Sequence of chain 1.A:
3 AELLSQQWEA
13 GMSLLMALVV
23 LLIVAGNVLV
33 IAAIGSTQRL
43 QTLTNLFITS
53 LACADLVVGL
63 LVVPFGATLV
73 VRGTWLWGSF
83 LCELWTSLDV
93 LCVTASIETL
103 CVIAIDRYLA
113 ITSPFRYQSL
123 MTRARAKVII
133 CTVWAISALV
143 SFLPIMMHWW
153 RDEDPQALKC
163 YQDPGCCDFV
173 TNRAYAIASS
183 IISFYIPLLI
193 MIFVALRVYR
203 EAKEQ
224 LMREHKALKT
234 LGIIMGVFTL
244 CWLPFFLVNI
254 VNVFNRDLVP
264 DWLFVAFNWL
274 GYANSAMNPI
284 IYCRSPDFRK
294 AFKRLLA

A small-molecule ligand and the protein it binds are described below.
Small molecule (SMILES): CCCCCCCCCC(=O)N(CCO)C[C@@H](O)[C@@H](O)[C@@H](O)[C@@H](O)CO

Binding-site contacts:
Ligand atom C0 contacts residue ALA180 of chain 1.A at 4.3 Å (hydrophobic).
Ligand atom C12 contacts residue ALA180 of chain 1.A at 4.2 Å (hydrophobic).
Ligand atom C27 contacts residue TRP151 of chain 1.A at 3.9 Å (hydrophobic).
Ligand atom C37 contacts residue ASN174 of chain 1.A at 4.1 Å.
Ligand atom C35 contacts residue ASN174 of chain 1.A at 3.6 Å.
Ligand atom C21 contacts residue ALA176 of chain 1.A at 4.0 Å (hydrophobic).
Ligand atom C1 contacts residue ALA180 of chain 1.A at 4.2 Å (hydrophobic).
Ligand atom C37 contacts residue ASP154 of chain 1.A at 3.8 Å.
Ligand atom C0 contacts residue PRO146 of chain 1.A at 4.1 Å (hydrophobic).
Ligand atom C60 contacts residue ARG153 of chain 1.A at 4.0 Å.
Ligand atom C18 contacts residue TRP151 of chain 1.A at 4.0 Å (hydrophobic).
Ligand atom C9 contacts residue TRP151 of chain 1.A at 4.1 Å (hydrophobic).
Ligand atom C0 contacts residue ILE184 of chain 1.A at 4.3 Å (hydrophobic).
Ligand atom N33 contacts residue ASN174 of chain 1.A at 4.2 Å.
Ligand atom O63 contacts residue ARG153 of chain 1.A at 4.1 Å.
Ligand atom O34 contacts residue ALA176 of chain 1.A at 4.4 Å.
Ligand atom C9 contacts residue ALA180 of chain 1.A at 4.1 Å (hydrophobic).
Ligand atom C0 contacts residue SER181 of chain 1.A at 4.5 Å.
Ligand atom C1 contacts residue PRO146 of chain 1.A at 4.2 Å (hydrophobic).
Ligand atom C12 contacts residue TYR177 of chain 1.A at 3.9 Å (hydrophobic).
Ligand atom C30 contacts residue ASN174 of chain 1.A at 4.2 Å.
Ligand atom C35 contacts residue ARG153 of chain 1.A at 3.5 Å.
Ligand atom C1 contacts residue TYR177 of chain 1.A at 3.6 Å (hydrophobic).
Ligand atom C27 contacts residue ASN174 of chain 1.A at 3.8 Å.